Binding-site contacts:
Ligand atom C22 contacts residue GLY93 of chain 1.C at 3.7 Å.
Ligand atom N4 contacts residue ALA37 of chain 1.C at 3.7 Å.
Ligand atom O1 contacts residue THR94 of chain 1.C at 3.5 Å (h-bond).
Ligand atom N5 contacts residue LEU140 of chain 1.C at 3.7 Å.
Ligand atom CL1 contacts residue TYR96 of chain 1.C at 3.7 Å.
Ligand atom F4 contacts residue LEU87 of chain 1.C at 3.8 Å.
Ligand atom O1 contacts residue ARG97 of chain 1.C at 3.7 Å.
Ligand atom C2 contacts residue VAL24 of chain 1.C at 3.8 Å (hydrophobic).
Ligand atom C30 contacts residue GLY93 of chain 1.C at 3.8 Å.
Ligand atom C13 contacts residue GLU137 of chain 1.C at 3.7 Å.
Ligand atom C1 contacts residue LEU140 of chain 1.C at 3.5 Å (hydrophobic).
Ligand atom C4 contacts residue VAL24 of chain 1.C at 3.8 Å (hydrophobic).
Ligand atom C contacts residue ALA90 of chain 1.C at 3.4 Å (hydrophobic).
Ligand atom F4 contacts residue VAL24 of chain 1.C at 3.7 Å.
Ligand atom C27 contacts residue LEU92 of chain 1.C at 3.6 Å (hydrophobic).
Ligand atom C3 contacts residue VAL24 of chain 1.C at 3.2 Å (hydrophobic).
Ligand atom CL1 contacts residue THR94 of chain 1.C at 3.5 Å.
Ligand atom N4 contacts residue ALA90 of chain 1.C at 3.6 Å (h-bond).
Ligand atom N4 contacts residue GLU88 of chain 1.C at 3.8 Å.
Ligand atom C20 contacts residue GLY93 of chain 1.C at 3.6 Å.
Ligand atom C30 contacts residue LEU16 of chain 1.C at 3.9 Å (hydrophobic).
Ligand atom N8 contacts residue ALA90 of chain 1.C at 3.0 Å (h-bond).
Ligand atom C19 contacts residue GLY93 of chain 1.C at 3.8 Å.
Ligand atom O2 contacts residue GLY17 of chain 1.C at 3.8 Å.
Ligand atom C18 contacts residue LEU140 of chain 1.C at 3.9 Å (hydrophobic).
Ligand atom C29 contacts residue GLY93 of chain 1.C at 3.6 Å.
Ligand atom O1 contacts residue GLY93 of chain 1.C at 3.4 Å.
Ligand atom C28 contacts residue ARG97 of chain 1.C at 3.8 Å.
Ligand atom C24 contacts residue PRO91 of chain 1.C at 3.9 Å (hydrophobic).
Ligand atom N4 contacts residue LEU16 of chain 1.C at 3.9 Å.
Ligand atom C5 contacts residue LEU140 of chain 1.C at 3.8 Å (hydrophobic).
Ligand atom F4 contacts residue LEU71 of chain 1.C at 3.8 Å.
Ligand atom N6 contacts residue LEU140 of chain 1.C at 3.4 Å.
Ligand atom C17 contacts residue GLU88 of chain 1.C at 3.4 Å.
Ligand atom N1 contacts residue GLU137 of chain 1.C at 3.5 Å (salt-bridge).
Ligand atom C16 contacts residue VAL24 of chain 1.C at 3.7 Å (hydrophobic).
Ligand atom C14 contacts residue GLU137 of chain 1.C at 3.3 Å.
Ligand atom C8 contacts residue GLU137 of chain 1.C at 3.6 Å.
Ligand atom C30 contacts residue ALA90 of chain 1.C at 3.2 Å (hydrophobic).
Ligand atom C17 contacts residue ALA37 of chain 1.C at 3.3 Å (hydrophobic).

A protein and the small-molecule ligand that binds it are described below.
Small molecule (SMILES): CC(=O)N1CCN(C(=O)Cc2ccc(Nc3ncc(F)c(Nc4ccc(C(=O)Nc5ccccc5Cl)cc4)n3)cc2)CC1

Sequence of chain 1.C:
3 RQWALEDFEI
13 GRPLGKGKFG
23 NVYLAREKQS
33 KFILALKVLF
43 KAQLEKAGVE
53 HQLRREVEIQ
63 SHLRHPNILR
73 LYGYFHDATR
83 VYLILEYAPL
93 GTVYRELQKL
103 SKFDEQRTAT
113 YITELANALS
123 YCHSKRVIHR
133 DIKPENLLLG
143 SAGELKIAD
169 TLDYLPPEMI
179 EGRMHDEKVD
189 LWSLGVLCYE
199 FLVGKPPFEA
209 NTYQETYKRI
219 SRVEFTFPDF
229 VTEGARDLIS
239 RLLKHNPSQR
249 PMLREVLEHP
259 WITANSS